This small molecule binds to this protein.
Small molecule (SMILES): Cc1cc(Nc2cc(N3CCN(C)CC3)nc(Sc3ccc(NC(=O)C4CC4)cc3)n2)[nH]n1

Binding-site contacts:
Ligand atom C26 contacts residue VAL48 of chain 1.C at 3.2 Å (hydrophobic).
Ligand atom N4 contacts residue LEU40 of chain 1.C at 3.6 Å.
Ligand atom C18 contacts residue LEU162 of chain 1.C at 3.5 Å (hydrophobic).
Ligand atom N19 contacts residue GLU108 of chain 1.C at 3.1 Å (salt-bridge).
Ligand atom C35 contacts residue THR107 of chain 1.C at 3.5 Å.
Ligand atom C25 contacts residue VAL48 of chain 1.C at 3.4 Å (hydrophobic).
Ligand atom N19 contacts residue LEU162 of chain 1.C at 3.1 Å.
Ligand atom C9 contacts residue GLY113 of chain 1.C at 3.5 Å.
Ligand atom C6 contacts residue TYR112 of chain 1.C at 3.2 Å (hydrophobic).
Ligand atom N13 contacts residue LEU40 of chain 1.C at 3.6 Å.
Ligand atom C29 contacts residue TYR45 of chain 1.C at 3.3 Å (hydrophobic).
Ligand atom C8 contacts residue GLY113 of chain 1.C at 3.4 Å.
Ligand atom C27 contacts residue ASP173 of chain 1.C at 3.4 Å.
Ligand atom C28 contacts residue ASP173 of chain 1.C at 3.2 Å.
Ligand atom N14 contacts residue MET110 of chain 1.C at 3.1 Å (h-bond).
Ligand atom N20 contacts residue LEU162 of chain 1.C at 3.6 Å.
Ligand atom C10 contacts residue LEU40 of chain 1.C at 3.5 Å (hydrophobic).
Ligand atom C18 contacts residue ALA61 of chain 1.C at 3.4 Å (hydrophobic).
Ligand atom C25 contacts residue TYR45 of chain 1.C at 3.6 Å (hydrophobic).
Ligand atom C3 contacts residue LEU40 of chain 1.C at 3.4 Å (hydrophobic).
Ligand atom N20 contacts residue MET110 of chain 1.C at 2.9 Å (h-bond).
Ligand atom C5 contacts residue GLY113 of chain 1.C at 3.2 Å.
Ligand atom C10 contacts residue MET110 of chain 1.C at 3.7 Å (hydrophobic).
Ligand atom C5 contacts residue PRO111 of chain 1.C at 3.2 Å (hydrophobic).
Ligand atom S23 contacts residue TYR45 of chain 1.C at 3.3 Å.
Ligand atom C5 contacts residue TYR112 of chain 1.C at 3.3 Å (hydrophobic).
Ligand atom C28 contacts residue TYR45 of chain 1.C at 3.6 Å (hydrophobic).
Ligand atom N11 contacts residue LEU40 of chain 1.C at 3.6 Å.
Ligand atom C34 contacts residue ASP173 of chain 1.C at 3.5 Å.
Ligand atom C9 contacts residue LEU40 of chain 1.C at 3.4 Å (hydrophobic).
Ligand atom C17 contacts residue ALA61 of chain 1.C at 3.2 Å (hydrophobic).
Ligand atom C24 contacts residue TYR45 of chain 1.C at 3.4 Å (hydrophobic).
Ligand atom N30 contacts residue ASP173 of chain 1.C at 2.8 Å (salt-bridge).
Ligand atom C9 contacts residue MET110 of chain 1.C at 3.5 Å (hydrophobic).
Ligand atom C21 contacts residue THR107 of chain 1.C at 3.0 Å.
Ligand atom N20 contacts residue GLU108 of chain 1.C at 3.6 Å.
Ligand atom N14 contacts residue TYR109 of chain 1.C at 3.6 Å.
Ligand atom N19 contacts residue MET110 of chain 1.C at 3.6 Å.
Ligand atom C21 contacts residue ALA61 of chain 1.C at 3.5 Å (hydrophobic).
Ligand atom C8 contacts residue LEU40 of chain 1.C at 3.2 Å (hydrophobic).

Sequence of chain 1.C:
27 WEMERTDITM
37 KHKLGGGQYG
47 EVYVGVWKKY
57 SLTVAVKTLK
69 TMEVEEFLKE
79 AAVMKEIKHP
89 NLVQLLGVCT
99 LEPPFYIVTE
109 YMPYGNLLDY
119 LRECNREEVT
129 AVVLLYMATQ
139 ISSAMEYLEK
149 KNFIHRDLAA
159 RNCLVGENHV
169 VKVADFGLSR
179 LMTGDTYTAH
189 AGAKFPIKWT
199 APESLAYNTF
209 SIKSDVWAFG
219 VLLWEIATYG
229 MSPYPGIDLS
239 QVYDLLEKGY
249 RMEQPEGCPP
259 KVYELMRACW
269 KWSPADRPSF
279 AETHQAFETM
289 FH